Sequence of chain 7.X:
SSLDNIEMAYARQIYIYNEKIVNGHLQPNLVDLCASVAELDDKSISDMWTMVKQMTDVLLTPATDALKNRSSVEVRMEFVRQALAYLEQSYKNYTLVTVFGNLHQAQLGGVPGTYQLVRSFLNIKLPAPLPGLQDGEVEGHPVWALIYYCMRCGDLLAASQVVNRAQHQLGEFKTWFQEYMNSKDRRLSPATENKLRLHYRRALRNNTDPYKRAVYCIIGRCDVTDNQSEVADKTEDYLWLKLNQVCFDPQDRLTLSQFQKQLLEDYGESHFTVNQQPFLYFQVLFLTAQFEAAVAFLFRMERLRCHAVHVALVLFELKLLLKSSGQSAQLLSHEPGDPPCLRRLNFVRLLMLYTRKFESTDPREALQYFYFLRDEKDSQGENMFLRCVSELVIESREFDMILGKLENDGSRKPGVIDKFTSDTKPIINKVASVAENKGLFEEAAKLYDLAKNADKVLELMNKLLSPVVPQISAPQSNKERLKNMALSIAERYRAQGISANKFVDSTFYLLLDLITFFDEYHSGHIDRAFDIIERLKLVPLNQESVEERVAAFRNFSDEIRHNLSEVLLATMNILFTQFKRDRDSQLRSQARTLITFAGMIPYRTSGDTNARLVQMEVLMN

The small molecule below binds the protein below.
Small molecule (SMILES): CC[C@H](C)[C@H](NC(=O)[C@H](CO)NC(=O)[C@H](CCCN=C(N)N)NC(=O)[C@@H](NC(=O)[C@@H]1CCCN1C(=O)[C@@H]1CCCN1C(=O)[C@H](C)N)C(C)C)C(=O)N[C@H](C=O)Cc1ccc(O)cc1

Binding-site contacts:
Ligand atom CB contacts residue ASP233 of chain 7.X at 3.0 Å.
Ligand atom C contacts residue THR235 of chain 7.X at 3.6 Å.
Ligand atom CG2 contacts residue LEU286 of chain 7.X at 3.7 Å (hydrophobic).
Ligand atom C contacts residue LEU286 of chain 7.X at 3.8 Å (hydrophobic).
Ligand atom O contacts residue LEU286 of chain 7.X at 3.2 Å.
Ligand atom N contacts residue ASN227 of chain 7.X at 3.0 Å (h-bond).
Ligand atom CG2 contacts residue ASN281 of chain 7.X at 3.6 Å.
Ligand atom O contacts residue HIS277 of chain 7.X at 3.4 Å.
Ligand atom N contacts residue THR235 of chain 7.X at 3.9 Å.
Ligand atom CB contacts residue LEU286 of chain 7.X at 3.9 Å (hydrophobic).
Ligand atom N contacts residue THR235 of chain 7.X at 3.5 Å (h-bond).
Ligand atom CG contacts residue LYS234 of chain 7.X at 3.3 Å.
Ligand atom O contacts residue LYS234 of chain 7.X at 3.6 Å.
Ligand atom CG2 contacts residue PHE278 of chain 7.X at 3.7 Å (hydrophobic).
Ligand atom CA contacts residue ASN227 of chain 7.X at 3.7 Å.
Ligand atom CG1 contacts residue TYR94 of chain 7.X at 3.8 Å (hydrophobic).
Ligand atom CB contacts residue TYR238 of chain 7.X at 3.6 Å (hydrophobic).
Ligand atom CB contacts residue HIS277 of chain 7.X at 3.7 Å.
Ligand atom C contacts residue ASN281 of chain 7.X at 3.8 Å.
Ligand atom CG2 contacts residue HIS277 of chain 7.X at 3.3 Å.
Ligand atom C contacts residue TYR94 of chain 7.X at 4.0 Å (hydrophobic).
Ligand atom CG contacts residue TYR273 of chain 7.X at 3.6 Å (hydrophobic).
Ligand atom O contacts residue THR235 of chain 7.X at 3.0 Å (h-bond).
Ligand atom CG contacts residue ASP233 of chain 7.X at 3.0 Å.
Ligand atom CD contacts residue TYR273 of chain 7.X at 3.3 Å (hydrophobic).
Ligand atom O contacts residue TYR94 of chain 7.X at 2.9 Å.
Ligand atom CG2 contacts residue GLU236 of chain 7.X at 3.3 Å.
Ligand atom CD1 contacts residue TYR94 of chain 7.X at 3.5 Å (hydrophobic).
Ligand atom C contacts residue THR235 of chain 7.X at 3.6 Å.
Ligand atom C contacts residue ASN227 of chain 7.X at 3.5 Å.
Ligand atom O contacts residue ASN227 of chain 7.X at 3.6 Å.
Ligand atom C contacts residue THR235 of chain 7.X at 3.6 Å.
Ligand atom N contacts residue TYR273 of chain 7.X at 3.9 Å.
Ligand atom CD1 contacts residue TYR91 of chain 7.X at 3.9 Å (hydrophobic).
Ligand atom O contacts residue THR235 of chain 7.X at 3.1 Å (h-bond).
Ligand atom CA contacts residue THR235 of chain 7.X at 3.6 Å.
Ligand atom CD contacts residue HIS277 of chain 7.X at 3.9 Å.
Ligand atom CG contacts residue HIS277 of chain 7.X at 3.8 Å.
Ligand atom CG1 contacts residue VAL280 of chain 7.X at 4.0 Å (hydrophobic).
Ligand atom O contacts residue ASN281 of chain 7.X at 2.6 Å (h-bond).